A protein and the small-molecule ligand that binds it are described below.
Small molecule (SMILES): Nc1nc(N)c2c(-c3ccccc3)c[nH]c2n1

Sequence of chain 1.C:
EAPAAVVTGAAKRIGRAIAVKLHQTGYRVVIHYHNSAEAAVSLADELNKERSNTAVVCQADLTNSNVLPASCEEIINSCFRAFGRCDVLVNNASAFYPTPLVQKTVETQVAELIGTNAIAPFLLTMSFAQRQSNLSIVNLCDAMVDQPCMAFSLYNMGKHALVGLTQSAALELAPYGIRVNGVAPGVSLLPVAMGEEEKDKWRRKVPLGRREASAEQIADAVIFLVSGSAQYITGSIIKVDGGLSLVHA

Binding-site contacts:
Ligand atom C12 contacts residue PHE117 of chain 1.C at 3.6 Å (hydrophobic).
Ligand atom C8 contacts residue NAP1 of chain 1.M at 3.9 Å.
Ligand atom C10 contacts residue SER115 of chain 1.C at 3.8 Å.
Ligand atom C10 contacts residue PHE117 of chain 1.C at 3.5 Å (hydrophobic).
Ligand atom N2 contacts residue NAP1 of chain 1.M at 2.8 Å (h-bond).
Ligand atom N5 contacts residue NAP1 of chain 1.M at 3.5 Å.
Ligand atom C9 contacts residue PHE117 of chain 1.C at 3.6 Å (hydrophobic).
Ligand atom C11 contacts residue PHE117 of chain 1.C at 3.5 Å (hydrophobic).
Ligand atom C3 contacts residue LEU229 of chain 1.C at 3.8 Å (hydrophobic).
Ligand atom C11 contacts residue NAP1 of chain 1.M at 3.7 Å.
Ligand atom N4 contacts residue SER115 of chain 1.C at 4.0 Å.
Ligand atom N4 contacts residue PHE117 of chain 1.C at 3.7 Å.
Ligand atom N4 contacts residue TYR194 of chain 1.C at 3.7 Å.
Ligand atom C6 contacts residue NAP1 of chain 1.M at 4.0 Å.
Ligand atom N3 contacts residue PHE117 of chain 1.C at 3.6 Å.
Ligand atom C1 contacts residue PRO230 of chain 1.C at 3.6 Å (hydrophobic).
Ligand atom C9 contacts residue NAP1 of chain 1.M at 3.6 Å.
Ligand atom N2 contacts residue PHE117 of chain 1.C at 3.8 Å.
Ligand atom C10 contacts residue NAP1 of chain 1.M at 3.3 Å.
Ligand atom C12 contacts residue TYR194 of chain 1.C at 3.9 Å (hydrophobic).
Ligand atom N5 contacts residue TYR194 of chain 1.C at 2.9 Å (h-bond).
Ligand atom C7 contacts residue PHE117 of chain 1.C at 3.7 Å (hydrophobic).
Ligand atom C11 contacts residue TYR194 of chain 1.C at 3.6 Å (hydrophobic).
Ligand atom C1 contacts residue PHE117 of chain 1.C at 3.3 Å (hydrophobic).
Ligand atom C7 contacts residue NAP1 of chain 1.M at 3.7 Å.
Ligand atom N5 contacts residue PHE117 of chain 1.C at 3.7 Å.
Ligand atom C2 contacts residue PRO230 of chain 1.C at 3.4 Å (hydrophobic).
Ligand atom N1 contacts residue PRO230 of chain 1.C at 3.8 Å.
Ligand atom N3 contacts residue NAP1 of chain 1.M at 2.9 Å (h-bond).
Ligand atom N5 contacts residue ASP181 of chain 1.C at 3.7 Å.
Ligand atom N4 contacts residue NAP1 of chain 1.M at 2.7 Å (h-bond).
Ligand atom C12 contacts residue NAP1 of chain 1.M at 3.4 Å.
Ligand atom C8 contacts residue PHE117 of chain 1.C at 3.8 Å (hydrophobic).
Ligand atom N1 contacts residue PHE117 of chain 1.C at 3.9 Å.
Ligand atom C6 contacts residue PHE117 of chain 1.C at 3.9 Å (hydrophobic).
Ligand atom N1 contacts residue ARG34 of chain 1.C at 3.8 Å.
Ligand atom C2 contacts residue MET233 of chain 1.C at 3.9 Å (hydrophobic).
Ligand atom N3 contacts residue SER115 of chain 1.C at 2.9 Å (h-bond).
Ligand atom N1 contacts residue NAP1 of chain 1.M at 3.8 Å.
Ligand atom C5 contacts residue NAP1 of chain 1.M at 3.6 Å.